A small-molecule ligand and the protein it binds are described below.
Small molecule (SMILES): C[C@]12CC[C@@H]3c4ccc(O)cc4CC[C@H]3[C@@H]1CC[C@@H]2O

Sequence of chain 1.E:
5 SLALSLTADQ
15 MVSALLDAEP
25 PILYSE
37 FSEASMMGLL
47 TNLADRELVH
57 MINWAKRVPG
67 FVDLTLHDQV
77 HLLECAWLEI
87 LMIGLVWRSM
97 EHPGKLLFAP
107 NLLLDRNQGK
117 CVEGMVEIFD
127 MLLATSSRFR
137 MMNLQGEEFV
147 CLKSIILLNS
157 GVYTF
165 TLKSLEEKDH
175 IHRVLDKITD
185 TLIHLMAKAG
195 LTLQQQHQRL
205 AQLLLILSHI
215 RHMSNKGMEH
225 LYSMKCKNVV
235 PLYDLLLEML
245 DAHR

Binding-site contacts:
Ligand atom C4 contacts residue LEU91 of chain 1.E at 4.2 Å (hydrophobic).
Ligand atom O3 contacts residue LEU87 of chain 1.E at 3.7 Å.
Ligand atom O3 contacts residue GLU53 of chain 1.E at 2.3 Å (salt-bridge).
Ligand atom C3 contacts residue ARG94 of chain 1.E at 4.2 Å.
Ligand atom C18 contacts residue LEU225 of chain 1.E at 4.0 Å (hydrophobic).
Ligand atom O17 contacts residue LEU225 of chain 1.E at 3.3 Å.
Ligand atom C15 contacts residue MET88 of chain 1.E at 4.0 Å (hydrophobic).
Ligand atom C12 contacts residue LEU46 of chain 1.E at 4.2 Å (hydrophobic).
Ligand atom C16 contacts residue GLY221 of chain 1.E at 4.2 Å.
Ligand atom C16 contacts residue ILE124 of chain 1.E at 4.0 Å (hydrophobic).
Ligand atom C7 contacts residue PHE104 of chain 1.E at 4.1 Å (hydrophobic).
Ligand atom C16 contacts residue MET121 of chain 1.E at 4.2 Å (hydrophobic).
Ligand atom C7 contacts residue LEU128 of chain 1.E at 4.2 Å (hydrophobic).
Ligand atom C1 contacts residue ALA50 of chain 1.E at 3.9 Å (hydrophobic).
Ligand atom C3 contacts residue GLU53 of chain 1.E at 3.2 Å.
Ligand atom C16 contacts residue HIS224 of chain 1.E at 3.4 Å.
Ligand atom O17 contacts residue MET43 of chain 1.E at 3.9 Å.
Ligand atom C1 contacts residue LEU46 of chain 1.E at 3.5 Å (hydrophobic).
Ligand atom C4 contacts residue LEU87 of chain 1.E at 3.9 Å (hydrophobic).
Ligand atom C2 contacts residue LEU46 of chain 1.E at 4.1 Å (hydrophobic).
Ligand atom O3 contacts residue ARG94 of chain 1.E at 3.1 Å (salt-bridge).
Ligand atom O17 contacts residue GLY221 of chain 1.E at 4.0 Å.
Ligand atom O17 contacts residue HIS224 of chain 1.E at 2.8 Å (h-bond).
Ligand atom C6 contacts residue LEU91 of chain 1.E at 3.7 Å (hydrophobic).
Ligand atom C2 contacts residue GLU53 of chain 1.E at 3.3 Å.
Ligand atom C1 contacts residue PHE104 of chain 1.E at 4.1 Å (hydrophobic).
Ligand atom C18 contacts residue LEU84 of chain 1.E at 4.3 Å (hydrophobic).
Ligand atom C10 contacts residue PHE104 of chain 1.E at 3.8 Å (hydrophobic).
Ligand atom C3 contacts residue LEU87 of chain 1.E at 4.1 Å (hydrophobic).
Ligand atom C5 contacts residue PHE104 of chain 1.E at 3.8 Å (hydrophobic).
Ligand atom C4 contacts residue PHE104 of chain 1.E at 4.1 Å (hydrophobic).
Ligand atom C2 contacts residue PHE104 of chain 1.E at 4.1 Å (hydrophobic).
Ligand atom C17 contacts residue HIS224 of chain 1.E at 3.4 Å.
Ligand atom C2 contacts residue ALA50 of chain 1.E at 4.0 Å (hydrophobic).
Ligand atom C6 contacts residue PHE104 of chain 1.E at 4.0 Å (hydrophobic).
Ligand atom C9 contacts residue PHE104 of chain 1.E at 4.2 Å (hydrophobic).
Ligand atom C15 contacts residue ILE124 of chain 1.E at 4.0 Å (hydrophobic).
Ligand atom C15 contacts residue GLY221 of chain 1.E at 4.2 Å.
Ligand atom C11 contacts residue LEU46 of chain 1.E at 4.0 Å (hydrophobic).
Ligand atom C3 contacts residue PHE104 of chain 1.E at 4.2 Å (hydrophobic).